Sequence of chain 1.B:
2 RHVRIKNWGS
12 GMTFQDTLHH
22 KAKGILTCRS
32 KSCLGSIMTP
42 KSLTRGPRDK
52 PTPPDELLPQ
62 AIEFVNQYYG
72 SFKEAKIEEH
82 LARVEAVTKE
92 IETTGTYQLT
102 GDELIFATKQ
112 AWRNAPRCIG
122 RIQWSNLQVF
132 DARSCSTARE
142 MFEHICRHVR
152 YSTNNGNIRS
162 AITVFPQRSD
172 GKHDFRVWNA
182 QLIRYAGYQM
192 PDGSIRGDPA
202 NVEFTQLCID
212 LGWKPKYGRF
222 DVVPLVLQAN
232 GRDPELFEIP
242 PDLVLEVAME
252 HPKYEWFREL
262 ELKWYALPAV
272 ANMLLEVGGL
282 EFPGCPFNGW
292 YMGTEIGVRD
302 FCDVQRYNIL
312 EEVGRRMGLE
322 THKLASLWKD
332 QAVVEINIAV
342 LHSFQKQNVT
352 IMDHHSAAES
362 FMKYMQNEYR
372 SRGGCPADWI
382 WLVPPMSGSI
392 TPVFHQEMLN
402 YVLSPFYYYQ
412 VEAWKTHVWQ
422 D

A small-molecule ligand and the protein it binds are described below.
Small molecule (SMILES): CCOC(=O)N1CCC(Nc2cc(C)ccn2)CC1

Binding-site contacts:
Ligand atom C6 contacts residue GLU296 of chain 1.B at 3.4 Å.
Ligand atom C6 contacts residue PRO269 of chain 1.B at 3.7 Å (hydrophobic).
Ligand atom C4 contacts residue PRO269 of chain 1.B at 3.8 Å (hydrophobic).
Ligand atom C3 contacts residue PRO269 of chain 1.B at 3.9 Å (hydrophobic).
Ligand atom N5 contacts residue HEM1 of chain 1.I at 3.9 Å.
Ligand atom C7 contacts residue VAL271 of chain 1.B at 3.9 Å (hydrophobic).
Ligand atom C11 contacts residue TYR292 of chain 1.B at 3.6 Å (hydrophobic).
Ligand atom O16 contacts residue TYR266 of chain 1.B at 2.8 Å (h-bond).
Ligand atom O16 contacts residue TYR292 of chain 1.B at 3.9 Å.
Ligand atom N5 contacts residue PRO269 of chain 1.B at 3.7 Å.
Ligand atom C15 contacts residue GLN182 of chain 1.B at 3.7 Å.
Ligand atom C4 contacts residue GLU296 of chain 1.B at 3.4 Å.
Ligand atom C19 contacts residue ARG307 of chain 1.B at 3.2 Å.
Ligand atom C4 contacts residue HEM1 of chain 1.I at 3.4 Å.
Ligand atom C14 contacts residue HEM1 of chain 1.I at 3.6 Å.
Ligand atom C18 contacts residue ARG307 of chain 1.B at 3.9 Å.
Ligand atom C3 contacts residue TRP291 of chain 1.B at 3.8 Å (hydrophobic).
Ligand atom N5 contacts residue GLU296 of chain 1.B at 2.6 Å (salt-bridge).
Ligand atom C3 contacts residue HEM1 of chain 1.I at 3.3 Å.
Ligand atom C13 contacts residue GLU296 of chain 1.B at 3.3 Å.
Ligand atom C15 contacts residue TYR266 of chain 1.B at 3.7 Å (hydrophobic).
Ligand atom C1 contacts residue GLY290 of chain 1.B at 3.7 Å.
Ligand atom C18 contacts residue ARG185 of chain 1.B at 3.4 Å.
Ligand atom C14 contacts residue GLU296 of chain 1.B at 3.5 Å.
Ligand atom C19 contacts residue ASP301 of chain 1.B at 3.6 Å.
Ligand atom C1 contacts residue PHE288 of chain 1.B at 3.9 Å (hydrophobic).
Ligand atom C1 contacts residue PRO269 of chain 1.B at 3.9 Å (hydrophobic).
Ligand atom C1 contacts residue HEM1 of chain 1.I at 3.8 Å.
Ligand atom C2 contacts residue PRO269 of chain 1.B at 3.9 Å (hydrophobic).
Ligand atom C4 contacts residue TRP291 of chain 1.B at 3.2 Å (hydrophobic).
Ligand atom N12 contacts residue TYR292 of chain 1.B at 3.7 Å.
Ligand atom N8 contacts residue GLU296 of chain 1.B at 2.6 Å (salt-bridge).
Ligand atom C11 contacts residue PRO269 of chain 1.B at 3.6 Å (hydrophobic).
Ligand atom C18 contacts residue TYR266 of chain 1.B at 3.8 Å (hydrophobic).
Ligand atom O17 contacts residue GLN182 of chain 1.B at 3.9 Å.
Ligand atom C19 contacts residue ARG185 of chain 1.B at 3.6 Å.
Ligand atom C15 contacts residue TYR292 of chain 1.B at 3.9 Å (hydrophobic).
Ligand atom C9 contacts residue GLU296 of chain 1.B at 3.6 Å.
Ligand atom N8 contacts residue HEM1 of chain 1.I at 3.9 Å.
Ligand atom O16 contacts residue GLN182 of chain 1.B at 3.1 Å.